Sequence of chain 1.B:
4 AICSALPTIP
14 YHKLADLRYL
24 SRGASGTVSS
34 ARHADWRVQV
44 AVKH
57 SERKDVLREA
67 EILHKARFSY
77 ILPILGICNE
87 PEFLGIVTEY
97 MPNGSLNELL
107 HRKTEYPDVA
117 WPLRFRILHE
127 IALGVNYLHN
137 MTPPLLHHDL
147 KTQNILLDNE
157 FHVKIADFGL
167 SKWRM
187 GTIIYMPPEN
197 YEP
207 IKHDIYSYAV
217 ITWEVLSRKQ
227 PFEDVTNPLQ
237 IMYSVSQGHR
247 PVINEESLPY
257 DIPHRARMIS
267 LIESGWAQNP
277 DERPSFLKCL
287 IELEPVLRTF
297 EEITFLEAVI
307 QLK

Binding-site contacts:
Ligand atom C16 contacts residue GLU104 of chain 1.B at 3.8 Å.
Ligand atom C7 contacts residue ALA44 of chain 1.B at 3.6 Å (hydrophobic).
Ligand atom CL25 contacts residue LYS46 of chain 1.B at 3.8 Å.
Ligand atom C27 contacts residue ARG108 of chain 1.B at 3.3 Å.
Ligand atom C15 contacts residue PRO98 of chain 1.B at 3.0 Å (hydrophobic).
Ligand atom O30 contacts residue SER24 of chain 1.B at 3.7 Å.
Ligand atom O29 contacts residue SER24 of chain 1.B at 3.2 Å.
Ligand atom CL25 contacts residue THR94 of chain 1.B at 3.3 Å.
Ligand atom N17 contacts residue GLU104 of chain 1.B at 2.8 Å (salt-bridge).
Ligand atom C8 contacts residue MET97 of chain 1.B at 3.7 Å (hydrophobic).
Ligand atom N9 contacts residue ALA44 of chain 1.B at 3.7 Å.
Ligand atom O29 contacts residue VAL31 of chain 1.B at 3.3 Å.
Ligand atom C6 contacts residue VAL31 of chain 1.B at 3.3 Å (hydrophobic).
Ligand atom C23 contacts residue THR94 of chain 1.B at 3.8 Å.
Ligand atom C18 contacts residue GLU104 of chain 1.B at 3.3 Å.
Ligand atom C18 contacts residue ARG108 of chain 1.B at 3.7 Å.
Ligand atom N26 contacts residue ALA162 of chain 1.B at 3.6 Å.
Ligand atom C23 contacts residue LEU78 of chain 1.B at 3.7 Å (hydrophobic).
Ligand atom N26 contacts residue ASP163 of chain 1.B at 3.0 Å (salt-bridge).
Ligand atom C20 contacts residue LEU152 of chain 1.B at 3.7 Å (hydrophobic).
Ligand atom O10 contacts residue GLY100 of chain 1.B at 3.8 Å.
Ligand atom C15 contacts residue GLY100 of chain 1.B at 3.5 Å.
Ligand atom C8 contacts residue ALA44 of chain 1.B at 3.2 Å (hydrophobic).
Ligand atom C12 contacts residue TYR96 of chain 1.B at 3.5 Å (hydrophobic).
Ligand atom C34 contacts residue GLY100 of chain 1.B at 3.6 Å.
Ligand atom C2 contacts residue MET97 of chain 1.B at 3.8 Å (hydrophobic).
Ligand atom C16 contacts residue PRO98 of chain 1.B at 3.5 Å (hydrophobic).
Ligand atom C24 contacts residue ALA44 of chain 1.B at 3.7 Å (hydrophobic).
Ligand atom C8 contacts residue GLU95 of chain 1.B at 3.5 Å.
Ligand atom C24 contacts residue LEU78 of chain 1.B at 3.7 Å (hydrophobic).
Ligand atom C32 contacts residue LEU152 of chain 1.B at 3.8 Å (hydrophobic).
Ligand atom C11 contacts residue LEU23 of chain 1.B at 3.3 Å (hydrophobic).
Ligand atom C24 contacts residue THR94 of chain 1.B at 3.4 Å.
Ligand atom C34 contacts residue SER101 of chain 1.B at 3.6 Å.
Ligand atom C3 contacts residue MET97 of chain 1.B at 3.0 Å (hydrophobic).
Ligand atom N9 contacts residue MET97 of chain 1.B at 2.8 Å (h-bond).
Ligand atom O30 contacts residue LEU23 of chain 1.B at 3.7 Å.
Ligand atom CL25 contacts residue ILE92 of chain 1.B at 3.7 Å.
Ligand atom C34 contacts residue GLU104 of chain 1.B at 3.3 Å.
Ligand atom C27 contacts residue GLU104 of chain 1.B at 3.2 Å.

A protein and the small-molecule ligand that binds it are described below.
Small molecule (SMILES): CN1CCN(CCOc2cc3ncc(-c4cc(N)nc(Cl)c4)n3cc2S(=O)(=O)C(C)(C)C)CC1